Sequence of chain 1.A:
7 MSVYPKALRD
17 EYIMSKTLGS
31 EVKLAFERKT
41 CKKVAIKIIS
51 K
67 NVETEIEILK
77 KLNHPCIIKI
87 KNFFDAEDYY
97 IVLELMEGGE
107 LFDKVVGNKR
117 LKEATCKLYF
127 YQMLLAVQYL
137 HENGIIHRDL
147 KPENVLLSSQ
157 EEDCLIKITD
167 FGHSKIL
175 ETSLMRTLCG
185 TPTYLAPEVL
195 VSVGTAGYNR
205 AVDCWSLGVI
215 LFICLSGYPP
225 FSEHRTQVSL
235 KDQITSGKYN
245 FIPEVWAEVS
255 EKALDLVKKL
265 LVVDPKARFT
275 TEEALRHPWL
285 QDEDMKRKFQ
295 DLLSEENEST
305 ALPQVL

Binding-site contacts:
Ligand atom CAB contacts residue GLY105 of chain 1.A at 3.8 Å.
Ligand atom NAL contacts residue VAL32 of chain 1.A at 3.9 Å.
Ligand atom CAC contacts residue GLU106 of chain 1.A at 4.0 Å.
Ligand atom CAE contacts residue LEU152 of chain 1.A at 4.0 Å (hydrophobic).
Ligand atom CAD contacts residue LEU24 of chain 1.A at 4.2 Å (hydrophobic).
Ligand atom NAH contacts residue LEU152 of chain 1.A at 3.9 Å.
Ligand atom N1 contacts residue LEU101 of chain 1.A at 3.9 Å.
Ligand atom CAG contacts residue LEU101 of chain 1.A at 4.4 Å (hydrophobic).
Ligand atom N1 contacts residue LEU24 of chain 1.A at 4.3 Å.
Ligand atom CAF contacts residue ALA45 of chain 1.A at 3.7 Å (hydrophobic).
Ligand atom CAD contacts residue MET102 of chain 1.A at 3.7 Å (hydrophobic).
Ligand atom CAF contacts residue ILE84 of chain 1.A at 4.3 Å (hydrophobic).
Ligand atom CAD contacts residue LEU152 of chain 1.A at 4.4 Å (hydrophobic).
Ligand atom CAG contacts residue MET102 of chain 1.A at 3.5 Å (hydrophobic).
Ligand atom NAL contacts residue LEU152 of chain 1.A at 3.8 Å.
Ligand atom CAG contacts residue LEU152 of chain 1.A at 4.0 Å (hydrophobic).
Ligand atom CAK contacts residue VAL32 of chain 1.A at 3.9 Å (hydrophobic).
Ligand atom CAF contacts residue GLU100 of chain 1.A at 3.6 Å.
Ligand atom CAE contacts residue GLU106 of chain 1.A at 4.4 Å.
Ligand atom NAH contacts residue GLU100 of chain 1.A at 3.0 Å (salt-bridge).
Ligand atom CAC contacts residue LEU24 of chain 1.A at 3.8 Å (hydrophobic).
Ligand atom NAH contacts residue MET102 of chain 1.A at 3.3 Å (h-bond).
Ligand atom NAH contacts residue ALA45 of chain 1.A at 3.5 Å.
Ligand atom NAI contacts residue ALA45 of chain 1.A at 4.3 Å.
Ligand atom CAJ contacts residue GLY105 of chain 1.A at 4.1 Å.
Ligand atom CAB contacts residue LEU24 of chain 1.A at 3.7 Å (hydrophobic).
Ligand atom CAG contacts residue GLU100 of chain 1.A at 4.3 Å.
Ligand atom CAF contacts residue LEU99 of chain 1.A at 4.3 Å (hydrophobic).
Ligand atom NAI contacts residue LEU152 of chain 1.A at 3.5 Å.
Ligand atom CAJ contacts residue GLY25 of chain 1.A at 4.4 Å.
Ligand atom CAB contacts residue MET102 of chain 1.A at 3.9 Å (hydrophobic).
Ligand atom CAG contacts residue ALA45 of chain 1.A at 4.0 Å (hydrophobic).
Ligand atom CAJ contacts residue LEU24 of chain 1.A at 3.5 Å (hydrophobic).
Ligand atom CAC contacts residue GLY25 of chain 1.A at 4.0 Å.
Ligand atom CAK contacts residue LEU152 of chain 1.A at 3.9 Å (hydrophobic).
Ligand atom CAF contacts residue LEU152 of chain 1.A at 3.5 Å (hydrophobic).
Ligand atom NAI contacts residue VAL32 of chain 1.A at 4.0 Å.
Ligand atom N1 contacts residue MET102 of chain 1.A at 3.0 Å (h-bond).
Ligand atom NAH contacts residue LEU101 of chain 1.A at 3.9 Å.
Ligand atom CAE contacts residue VAL32 of chain 1.A at 4.0 Å (hydrophobic).

A small-molecule ligand and the protein it binds are described below.
Small molecule (SMILES): c1ccc2c(c1)[nH]c1[nH]cn[n+]12